Binding-site contacts:
Ligand atom C2 contacts residue GLN15 of chain 1.B at 3.4 Å.
Ligand atom C8 contacts residue ILE52 of chain 1.B at 3.6 Å (hydrophobic).
Ligand atom O2G contacts residue MG1 of chain 1.J at 2.1 Å.
Ligand atom O2' contacts residue PHE12 of chain 1.B at 3.5 Å.
Ligand atom N7 contacts residue ILE52 of chain 1.B at 3.6 Å.
Ligand atom O2A contacts residue THR51 of chain 1.B at 3.3 Å (h-bond).
Ligand atom S1G contacts residue ILE46 of chain 1.B at 3.6 Å.
Ligand atom N9 contacts residue SER207 of chain 1.B at 3.6 Å (h-bond).
Ligand atom C4' contacts residue ARG47 of chain 1.B at 3.6 Å.
Ligand atom N6 contacts residue GLN21 of chain 1.B at 3.1 Å (h-bond).
Ligand atom O3A contacts residue GLY49 of chain 1.B at 3.5 Å (h-bond).
Ligand atom C4 contacts residue SER207 of chain 1.B at 3.6 Å.
Ligand atom O1B contacts residue LYS50 of chain 1.B at 2.7 Å (salt-bridge).
Ligand atom N6 contacts residue PHE17 of chain 1.B at 3.5 Å.
Ligand atom O1B contacts residue GLY49 of chain 1.B at 2.8 Å (h-bond).
Ligand atom C8 contacts residue GLY49 of chain 1.B at 3.5 Å.
Ligand atom O5' contacts residue GLY49 of chain 1.B at 3.5 Å.
Ligand atom N7 contacts residue ASN205 of chain 1.B at 3.2 Å (h-bond).
Ligand atom N9 contacts residue ASN205 of chain 1.B at 3.7 Å.
Ligand atom O2A contacts residue ILE52 of chain 1.B at 3.0 Å (h-bond).
Ligand atom O2A contacts residue LYS50 of chain 1.B at 3.5 Å (salt-bridge).
Ligand atom PB contacts residue LYS50 of chain 1.B at 3.4 Å.
Ligand atom O2A contacts residue GLY49 of chain 1.B at 3.3 Å.
Ligand atom N6 contacts residue GLN15 of chain 1.B at 3.2 Å (h-bond).
Ligand atom C5' contacts residue ARG47 of chain 1.B at 3.6 Å.
Ligand atom O4' contacts residue ASN205 of chain 1.B at 2.9 Å (h-bond).
Ligand atom PG contacts residue MG1 of chain 1.J at 3.4 Å.
Ligand atom O3B contacts residue ARG47 of chain 1.B at 3.0 Å (salt-bridge).
Ligand atom C5 contacts residue ASN205 of chain 1.B at 3.6 Å.
Ligand atom O2B contacts residue THR51 of chain 1.B at 2.8 Å (h-bond).
Ligand atom N1 contacts residue GLN15 of chain 1.B at 2.9 Å (h-bond).
Ligand atom O3G contacts residue ASN174 of chain 1.B at 3.1 Å (h-bond).
Ligand atom O2B contacts residue MG1 of chain 1.J at 2.2 Å.
Ligand atom S1G contacts residue ARG47 of chain 1.B at 3.4 Å (salt-bridge).
Ligand atom O1B contacts residue ALA48 of chain 1.B at 3.0 Å (h-bond).
Ligand atom O3G contacts residue LYS50 of chain 1.B at 3.3 Å (salt-bridge).
Ligand atom PB contacts residue MG1 of chain 1.J at 3.5 Å.
Ligand atom O3B contacts residue LYS50 of chain 1.B at 3.4 Å (salt-bridge).
Ligand atom N7 contacts residue GLN21 of chain 1.B at 2.9 Å (h-bond).
Ligand atom C8 contacts residue ASN205 of chain 1.B at 3.2 Å.

Sequence of chain 1.B:
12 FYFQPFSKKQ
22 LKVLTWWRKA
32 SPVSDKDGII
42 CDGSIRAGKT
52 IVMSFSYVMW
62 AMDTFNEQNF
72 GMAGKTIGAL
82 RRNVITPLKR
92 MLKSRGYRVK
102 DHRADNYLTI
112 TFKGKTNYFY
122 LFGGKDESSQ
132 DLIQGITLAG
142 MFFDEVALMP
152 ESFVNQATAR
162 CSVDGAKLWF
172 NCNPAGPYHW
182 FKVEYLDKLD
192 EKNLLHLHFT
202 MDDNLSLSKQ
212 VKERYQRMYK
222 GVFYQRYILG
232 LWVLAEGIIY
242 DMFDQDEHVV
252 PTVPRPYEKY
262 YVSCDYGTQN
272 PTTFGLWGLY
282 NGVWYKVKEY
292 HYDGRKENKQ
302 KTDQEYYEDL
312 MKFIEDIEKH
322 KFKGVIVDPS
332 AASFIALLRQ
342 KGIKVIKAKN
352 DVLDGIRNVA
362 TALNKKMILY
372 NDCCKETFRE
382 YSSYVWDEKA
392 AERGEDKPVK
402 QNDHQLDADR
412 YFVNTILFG

The protein below binds the small molecule below.
Small molecule (SMILES): Nc1ncnc2c1ncn2[C@@H]1O[C@H](COP(=O)(O)OP(=O)(O)OP(O)(O)=S)[C@@H](O)[C@H]1O